Sequence of chain 2.C:
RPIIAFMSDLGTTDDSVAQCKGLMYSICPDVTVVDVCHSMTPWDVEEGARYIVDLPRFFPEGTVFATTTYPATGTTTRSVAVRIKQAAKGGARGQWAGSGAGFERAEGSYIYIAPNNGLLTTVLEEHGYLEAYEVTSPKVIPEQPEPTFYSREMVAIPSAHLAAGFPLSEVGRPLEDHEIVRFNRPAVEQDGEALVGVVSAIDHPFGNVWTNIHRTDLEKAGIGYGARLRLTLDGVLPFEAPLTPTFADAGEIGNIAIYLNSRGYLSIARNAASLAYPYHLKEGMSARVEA

Binding-site contacts:
Ligand atom CAH contacts residue THR155 of chain 2.C at 3.2 Å.
Ligand atom N7 contacts residue ASN215 of chain 2.B at 3.1 Å (h-bond).
Ligand atom CAQ contacts residue ASP16 of chain 2.C at 3.5 Å.
Ligand atom N7 contacts residue PHE254 of chain 2.B at 3.4 Å.
Ligand atom N3 contacts residue PRO78 of chain 2.C at 3.4 Å.
Ligand atom CAR contacts residue ASP16 of chain 2.C at 3.5 Å.
Ligand atom FAG contacts residue TYR157 of chain 2.C at 2.8 Å.
Ligand atom C8 contacts residue TLA1 of chain 2.G at 3.5 Å.
Ligand atom FAB contacts residue SER158 of chain 2.C at 2.9 Å.
Ligand atom OAT contacts residue ASP16 of chain 2.C at 2.4 Å (salt-bridge).
Ligand atom N3 contacts residue PHE254 of chain 2.B at 3.5 Å.
Ligand atom C6 contacts residue PHE254 of chain 2.B at 3.4 Å (hydrophobic).
Ligand atom CAH contacts residue TLA1 of chain 2.G at 3.1 Å.
Ligand atom CAI contacts residue TYR77 of chain 2.C at 3.5 Å (hydrophobic).
Ligand atom FAG contacts residue THR80 of chain 2.C at 3.0 Å.
Ligand atom N3 contacts residue TRP50 of chain 2.C at 3.4 Å (h-bond).
Ligand atom C4 contacts residue PHE254 of chain 2.B at 3.5 Å (hydrophobic).
Ligand atom CAK contacts residue TYR77 of chain 2.C at 3.5 Å (hydrophobic).
Ligand atom OAS contacts residue ASP16 of chain 2.C at 2.7 Å (salt-bridge).
Ligand atom N1 contacts residue PHE254 of chain 2.B at 3.4 Å.
Ligand atom OAT contacts residue PHE213 of chain 2.B at 3.5 Å.
Ligand atom C2 contacts residue ALA279 of chain 2.B at 3.4 Å (hydrophobic).
Ligand atom N6 contacts residue ASN215 of chain 2.B at 2.9 Å (h-bond).
Ligand atom OAT contacts residue TRP50 of chain 2.C at 3.1 Å (h-bond).
Ligand atom N7 contacts residue PHE213 of chain 2.B at 3.5 Å.
Ligand atom N6 contacts residue PHE254 of chain 2.B at 3.4 Å.
Ligand atom OAJ contacts residue THR80 of chain 2.C at 3.5 Å.
Ligand atom N6 contacts residue ARG277 of chain 2.B at 2.8 Å (salt-bridge).
Ligand atom C8 contacts residue PHE213 of chain 2.B at 3.5 Å (hydrophobic).
Ligand atom C4 contacts residue TRP50 of chain 2.C at 3.4 Å (hydrophobic).
Ligand atom FAG contacts residue THR155 of chain 2.C at 3.1 Å.
Ligand atom OAS contacts residue TYR77 of chain 2.C at 3.3 Å (h-bond).
Ligand atom C5 contacts residue PHE254 of chain 2.B at 3.5 Å (hydrophobic).
Ligand atom FAB contacts residue PHE156 of chain 2.C at 3.3 Å.
Ligand atom OAS contacts residue SER158 of chain 2.C at 2.7 Å (h-bond).
Ligand atom C5 contacts residue TRP50 of chain 2.C at 3.6 Å (hydrophobic).
Ligand atom N1 contacts residue ALA279 of chain 2.B at 2.8 Å (h-bond).
Ligand atom FAG contacts residue PHE156 of chain 2.C at 3.1 Å.
Ligand atom FAG contacts residue SER158 of chain 2.C at 3.5 Å.
Ligand atom OAJ contacts residue TLA1 of chain 2.G at 3.5 Å (h-bond).

This protein binds this small molecule.
Small molecule (SMILES): Nc1ncnc2c1ncn2[C@@H]1O[C@H](C(F)F)[C@@H](O)C1O

Sequence of chain 2.B:
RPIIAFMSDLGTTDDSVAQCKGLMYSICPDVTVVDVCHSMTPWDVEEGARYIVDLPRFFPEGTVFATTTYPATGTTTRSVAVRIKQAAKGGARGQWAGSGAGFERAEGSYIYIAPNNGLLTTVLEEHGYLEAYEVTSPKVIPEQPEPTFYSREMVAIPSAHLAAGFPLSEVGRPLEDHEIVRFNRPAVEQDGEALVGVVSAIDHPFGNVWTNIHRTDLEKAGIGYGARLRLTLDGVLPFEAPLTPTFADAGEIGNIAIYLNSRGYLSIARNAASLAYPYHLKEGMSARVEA